This small molecule binds to this protein.
Small molecule (SMILES): CC(=O)N[C@@H]1[C@@H](O)[C@H](O)[C@@H](CO)O[C@H]1O

Sequence of chain 1.B:
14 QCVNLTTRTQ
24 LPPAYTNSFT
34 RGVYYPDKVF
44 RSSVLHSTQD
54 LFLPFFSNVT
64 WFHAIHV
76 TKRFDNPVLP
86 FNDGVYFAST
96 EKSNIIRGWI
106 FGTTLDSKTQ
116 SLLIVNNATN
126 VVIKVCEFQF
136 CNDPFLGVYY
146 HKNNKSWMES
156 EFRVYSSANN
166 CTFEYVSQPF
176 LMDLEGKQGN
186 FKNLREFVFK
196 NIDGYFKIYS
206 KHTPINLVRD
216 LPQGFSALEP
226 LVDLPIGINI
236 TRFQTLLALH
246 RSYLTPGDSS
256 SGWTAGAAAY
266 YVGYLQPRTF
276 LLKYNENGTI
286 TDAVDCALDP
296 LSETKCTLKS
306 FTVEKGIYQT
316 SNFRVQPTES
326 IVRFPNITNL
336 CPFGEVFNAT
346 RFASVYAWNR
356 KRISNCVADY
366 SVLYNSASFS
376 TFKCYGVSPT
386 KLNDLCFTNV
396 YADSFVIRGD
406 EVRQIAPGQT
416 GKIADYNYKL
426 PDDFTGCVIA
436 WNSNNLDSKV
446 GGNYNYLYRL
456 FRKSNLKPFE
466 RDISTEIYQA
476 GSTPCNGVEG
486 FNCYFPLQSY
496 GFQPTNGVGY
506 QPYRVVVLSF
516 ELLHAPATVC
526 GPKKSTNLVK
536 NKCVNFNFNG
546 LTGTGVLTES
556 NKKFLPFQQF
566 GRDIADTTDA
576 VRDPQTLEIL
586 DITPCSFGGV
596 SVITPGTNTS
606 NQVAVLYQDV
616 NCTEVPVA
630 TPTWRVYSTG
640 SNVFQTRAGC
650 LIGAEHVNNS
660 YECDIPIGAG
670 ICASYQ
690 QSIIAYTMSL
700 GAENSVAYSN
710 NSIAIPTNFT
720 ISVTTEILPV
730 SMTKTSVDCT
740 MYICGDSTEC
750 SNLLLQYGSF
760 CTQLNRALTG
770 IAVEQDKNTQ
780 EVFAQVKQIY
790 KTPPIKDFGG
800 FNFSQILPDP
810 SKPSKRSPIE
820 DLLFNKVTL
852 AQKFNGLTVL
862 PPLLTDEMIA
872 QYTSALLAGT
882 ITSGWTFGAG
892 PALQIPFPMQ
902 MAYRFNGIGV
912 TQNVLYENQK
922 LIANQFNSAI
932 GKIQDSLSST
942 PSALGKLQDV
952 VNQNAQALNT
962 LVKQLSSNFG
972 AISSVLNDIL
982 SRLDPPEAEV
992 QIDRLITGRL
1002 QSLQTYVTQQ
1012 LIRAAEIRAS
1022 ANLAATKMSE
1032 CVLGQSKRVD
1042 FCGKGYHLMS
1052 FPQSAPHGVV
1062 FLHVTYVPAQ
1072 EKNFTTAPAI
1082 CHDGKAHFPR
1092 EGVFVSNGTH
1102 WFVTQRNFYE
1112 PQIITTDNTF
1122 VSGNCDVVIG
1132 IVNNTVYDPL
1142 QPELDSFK

Binding-site contacts:
Ligand atom O5 contacts residue ASN616 of chain 1.B at 2.4 Å (h-bond).
Ligand atom C3 contacts residue ASN616 of chain 1.B at 3.8 Å.
Ligand atom N2 contacts residue ASN616 of chain 1.B at 2.9 Å (h-bond).
Ligand atom C5 contacts residue ASN616 of chain 1.B at 3.7 Å.
Ligand atom C1 contacts residue ASN616 of chain 1.B at 1.4 Å.
Ligand atom C4 contacts residue ASN616 of chain 1.B at 4.2 Å.
Ligand atom C7 contacts residue ASN616 of chain 1.B at 4.0 Å.
Ligand atom C8 contacts residue GLN644 of chain 1.B at 3.3 Å.
Ligand atom C2 contacts residue ASN616 of chain 1.B at 2.5 Å.